This protein binds this small molecule.
Small molecule (SMILES): CC(C)C[C@H](NC(=O)[C@H](CC1=c2ccccc2=NC1)NC(=O)[C@H](C)NC(=O)[C@H](C)N)C(=O)N[C@@H](Cc1ccccc1)C(=O)N[C@@H](CCC(=O)O)C(=O)N[C@@H](C)C=O

Sequence of chain 6.A:
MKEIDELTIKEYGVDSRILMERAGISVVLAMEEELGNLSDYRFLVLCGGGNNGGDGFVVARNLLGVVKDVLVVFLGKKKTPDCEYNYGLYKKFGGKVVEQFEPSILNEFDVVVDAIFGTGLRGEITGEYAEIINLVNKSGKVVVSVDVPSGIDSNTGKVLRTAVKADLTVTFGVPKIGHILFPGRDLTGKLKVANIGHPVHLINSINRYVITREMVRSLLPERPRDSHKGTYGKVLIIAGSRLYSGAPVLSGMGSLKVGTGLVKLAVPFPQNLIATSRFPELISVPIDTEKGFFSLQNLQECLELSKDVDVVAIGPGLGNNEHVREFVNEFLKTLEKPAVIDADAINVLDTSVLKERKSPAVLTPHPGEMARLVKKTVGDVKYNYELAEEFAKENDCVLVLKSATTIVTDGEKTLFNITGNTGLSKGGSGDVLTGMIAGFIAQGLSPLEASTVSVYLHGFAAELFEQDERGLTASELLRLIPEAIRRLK

Binding-site contacts:
Ligand atom O contacts residue VAL205 of chain 6.A at 3.6 Å.
Ligand atom CH2 contacts residue ARG34 of chain 6.A at 3.5 Å.
Ligand atom CE2 contacts residue ASN207 of chain 6.A at 3.4 Å.
Ligand atom CA contacts residue GLU44 of chain 2.A at 3.8 Å.
Ligand atom C contacts residue VAL205 of chain 6.A at 3.5 Å (hydrophobic).
Ligand atom O contacts residue LYS204 of chain 6.A at 3.7 Å.
Ligand atom CZ contacts residue ALA42 of chain 6.A at 3.6 Å (hydrophobic).
Ligand atom CD2 contacts residue GLU45 of chain 6.A at 3.8 Å.
Ligand atom CD1 contacts residue ASN207 of chain 6.A at 3.7 Å.
Ligand atom NE1 contacts residue ASN74 of chain 2.A at 3.0 Å (h-bond).
Ligand atom CD2 contacts residue LEU41 of chain 6.A at 3.5 Å (hydrophobic).
Ligand atom N contacts residue VAL205 of chain 6.A at 2.7 Å (h-bond).
Ligand atom CA contacts residue GLU44 of chain 2.A at 3.3 Å.
Ligand atom O contacts residue GLU44 of chain 2.A at 3.7 Å.
Ligand atom CA contacts residue VAL205 of chain 6.A at 3.8 Å (hydrophobic).
Ligand atom CB contacts residue GLU44 of chain 2.A at 3.1 Å.
Ligand atom CA contacts residue ASN49 of chain 2.A at 3.7 Å.
Ligand atom N contacts residue GLU44 of chain 2.A at 2.8 Å (salt-bridge).
Ligand atom CZ2 contacts residue ARG34 of chain 6.A at 3.6 Å.
Ligand atom CG contacts residue VAL40 of chain 2.A at 3.7 Å (hydrophobic).
Ligand atom O contacts residue VAL205 of chain 6.A at 2.8 Å (h-bond).
Ligand atom C contacts residue GLU44 of chain 2.A at 3.0 Å.
Ligand atom CA contacts residue VAL205 of chain 6.A at 3.3 Å (hydrophobic).
Ligand atom CZ contacts residue SER38 of chain 6.A at 3.4 Å.
Ligand atom CD1 contacts residue ASN74 of chain 2.A at 3.8 Å.
Ligand atom CB contacts residue GLU44 of chain 2.A at 3.6 Å.
Ligand atom CE1 contacts residue ALA206 of chain 6.A at 3.8 Å (hydrophobic).
Ligand atom NE1 contacts residue ASN207 of chain 6.A at 3.5 Å (h-bond).
Ligand atom N contacts residue GLU44 of chain 2.A at 2.9 Å (salt-bridge).
Ligand atom CH2 contacts residue ILE37 of chain 2.A at 3.8 Å (hydrophobic).
Ligand atom CE2 contacts residue VAL40 of chain 2.A at 3.7 Å (hydrophobic).
Ligand atom O contacts residue ALA206 of chain 6.A at 3.2 Å.
Ligand atom O contacts residue ASN207 of chain 6.A at 3.0 Å (h-bond).
Ligand atom CD2 contacts residue VAL40 of chain 2.A at 3.6 Å (hydrophobic).
Ligand atom CZ2 contacts residue ASN207 of chain 6.A at 3.6 Å.
Ligand atom O contacts residue ASN207 of chain 6.A at 2.8 Å (h-bond).
Ligand atom CZ2 contacts residue ASN74 of chain 2.A at 3.5 Å.
Ligand atom CE1 contacts residue SER38 of chain 6.A at 3.9 Å.
Ligand atom CD1 contacts residue SER38 of chain 6.A at 3.7 Å.
Ligand atom N contacts residue ASN49 of chain 2.A at 3.7 Å.

Sequence of chain 2.A:
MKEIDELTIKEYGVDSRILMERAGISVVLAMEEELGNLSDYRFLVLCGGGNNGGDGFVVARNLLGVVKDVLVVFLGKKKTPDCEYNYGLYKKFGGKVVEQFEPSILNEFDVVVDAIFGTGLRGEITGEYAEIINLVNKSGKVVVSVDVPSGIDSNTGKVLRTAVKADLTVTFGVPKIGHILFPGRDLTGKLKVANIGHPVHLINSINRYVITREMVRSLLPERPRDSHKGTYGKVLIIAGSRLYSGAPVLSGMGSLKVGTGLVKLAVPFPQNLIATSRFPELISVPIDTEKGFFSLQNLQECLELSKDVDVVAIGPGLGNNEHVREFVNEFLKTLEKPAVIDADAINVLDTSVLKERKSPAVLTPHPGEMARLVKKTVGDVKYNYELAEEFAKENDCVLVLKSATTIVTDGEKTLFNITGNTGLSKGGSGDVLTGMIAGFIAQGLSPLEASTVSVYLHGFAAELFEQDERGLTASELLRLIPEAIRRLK